The protein below binds the small molecule below.
Small molecule (SMILES): CCCCNC(=O)[C@H](C)C[C@H](O)[C@@H]1C[C@H](C)CCCCCN(CC)C(=O)c2cc(OCC)cc(c2)C(=O)N1

Sequence of chain 1.C:
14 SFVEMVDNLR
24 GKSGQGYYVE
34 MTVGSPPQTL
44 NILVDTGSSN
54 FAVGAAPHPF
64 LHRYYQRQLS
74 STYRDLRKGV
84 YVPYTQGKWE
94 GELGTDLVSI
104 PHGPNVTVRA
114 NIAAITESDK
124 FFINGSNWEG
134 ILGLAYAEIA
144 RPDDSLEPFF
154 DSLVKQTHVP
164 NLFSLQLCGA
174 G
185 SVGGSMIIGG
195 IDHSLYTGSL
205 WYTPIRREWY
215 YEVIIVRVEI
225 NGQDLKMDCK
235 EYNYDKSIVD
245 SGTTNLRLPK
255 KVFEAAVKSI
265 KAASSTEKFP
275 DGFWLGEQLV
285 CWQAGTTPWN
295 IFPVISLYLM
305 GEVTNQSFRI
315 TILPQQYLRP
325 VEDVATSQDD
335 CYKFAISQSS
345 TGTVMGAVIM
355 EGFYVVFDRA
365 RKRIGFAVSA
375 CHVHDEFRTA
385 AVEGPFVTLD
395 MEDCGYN

Binding-site contacts:
Ligand atom O60 contacts residue ASP48 of chain 1.C at 2.6 Å (salt-bridge).
Ligand atom C30 contacts residue THR247 of chain 1.C at 3.8 Å.
Ligand atom C81 contacts residue ILE142 of chain 1.C at 3.6 Å (hydrophobic).
Ligand atom C50 contacts residue THR248 of chain 1.C at 3.4 Å.
Ligand atom O72 contacts residue THR88 of chain 1.C at 3.0 Å (h-bond).
Ligand atom O72 contacts residue TYR87 of chain 1.C at 3.3 Å.
Ligand atom N1 contacts residue THR247 of chain 1.C at 3.5 Å (h-bond).
Ligand atom C75 contacts residue GLY50 of chain 1.C at 3.8 Å.
Ligand atom C5 contacts residue ASP48 of chain 1.C at 3.5 Å.
Ligand atom C65 contacts residue ASP244 of chain 1.C at 3.8 Å.
Ligand atom C13 contacts residue TRP131 of chain 1.C at 3.7 Å (hydrophobic).
Ligand atom O45 contacts residue GLN89 of chain 1.C at 2.9 Å (h-bond).
Ligand atom O45 contacts residue THR88 of chain 1.C at 3.4 Å (h-bond).
Ligand atom C28 contacts residue GLY246 of chain 1.C at 3.4 Å.
Ligand atom N1 contacts residue GLY246 of chain 1.C at 3.1 Å (h-bond).
Ligand atom C26 contacts residue THR248 of chain 1.C at 3.8 Å.
Ligand atom C37 contacts residue GLN89 of chain 1.C at 3.5 Å.
Ligand atom C71 contacts residue GLY50 of chain 1.C at 3.6 Å.
Ligand atom C50 contacts residue GLY29 of chain 1.C at 3.3 Å.
Ligand atom O36 contacts residue ARG251 of chain 1.C at 3.1 Å (salt-bridge).
Ligand atom C67 contacts residue THR88 of chain 1.C at 3.7 Å.
Ligand atom O46 contacts residue THR247 of chain 1.C at 3.8 Å.
Ligand atom C47 contacts residue THR248 of chain 1.C at 3.5 Å.
Ligand atom C78 contacts residue GLY50 of chain 1.C at 3.6 Å.
Ligand atom O60 contacts residue ASP244 of chain 1.C at 2.6 Å (salt-bridge).
Ligand atom C62 contacts residue ASP244 of chain 1.C at 3.3 Å.
Ligand atom C84 contacts residue ILE142 of chain 1.C at 3.7 Å (hydrophobic).
Ligand atom C65 contacts residue GLY50 of chain 1.C at 3.5 Å.
Ligand atom C40 contacts residue GLN89 of chain 1.C at 3.7 Å.
Ligand atom C58 contacts residue ASP48 of chain 1.C at 3.7 Å.
Ligand atom C50 contacts residue GLN28 of chain 1.C at 3.7 Å.
Ligand atom C54 contacts residue GLN89 of chain 1.C at 3.6 Å.
Ligand atom N73 contacts residue GLY50 of chain 1.C at 2.8 Å (h-bond).
Ligand atom C54 contacts residue TYR87 of chain 1.C at 3.5 Å (hydrophobic).
Ligand atom O45 contacts residue TYR87 of chain 1.C at 3.6 Å.
Ligand atom O46 contacts residue THR248 of chain 1.C at 2.8 Å (h-bond).
Ligand atom C58 contacts residue ASP244 of chain 1.C at 3.5 Å.
Ligand atom C5 contacts residue GLY246 of chain 1.C at 3.6 Å.
Ligand atom C31 contacts residue GLN89 of chain 1.C at 3.4 Å.
Ligand atom C47 contacts residue GLY27 of chain 1.C at 3.1 Å.